Binding-site contacts:
Ligand atom N3B contacts residue MG1 of chain 1.L at 3.2 Å.
Ligand atom O2G contacts residue VAL114 of chain 1.B at 3.5 Å.
Ligand atom O1A contacts residue SER94 of chain 1.B at 2.4 Å (h-bond).
Ligand atom PG contacts residue SER93 of chain 1.B at 3.1 Å.
Ligand atom O2B contacts residue SER90 of chain 1.B at 2.8 Å (h-bond).
Ligand atom O2G contacts residue MG1 of chain 1.L at 2.1 Å.
Ligand atom C5 contacts residue LYS194 of chain 1.B at 3.4 Å.
Ligand atom C6 contacts residue ASP196 of chain 1.B at 3.4 Å.
Ligand atom O1A contacts residue GLY91 of chain 1.B at 3.4 Å.
Ligand atom O2B contacts residue GLY91 of chain 1.B at 2.8 Å (h-bond).
Ligand atom O6 contacts residue ASN242 of chain 1.B at 2.6 Å (h-bond).
Ligand atom O6 contacts residue LYS194 of chain 1.B at 2.7 Å (salt-bridge).
Ligand atom O3G contacts residue THR88 of chain 1.B at 3.1 Å.
Ligand atom O6 contacts residue SER241 of chain 1.B at 3.2 Å.
Ligand atom O2G contacts residue SER93 of chain 1.B at 2.6 Å (h-bond).
Ligand atom N1 contacts residue LYS194 of chain 1.B at 3.5 Å.
Ligand atom N2 contacts residue LYS243 of chain 1.B at 3.3 Å.
Ligand atom N1 contacts residue ASP196 of chain 1.B at 2.4 Å (salt-bridge).
Ligand atom O1B contacts residue VAL114 of chain 1.B at 3.4 Å.
Ligand atom C2 contacts residue LYS243 of chain 1.B at 3.5 Å.
Ligand atom PA contacts residue SER94 of chain 1.B at 3.5 Å.
Ligand atom N2 contacts residue ASP196 of chain 1.B at 2.3 Å (salt-bridge).
Ligand atom O2A contacts residue THR112 of chain 1.B at 2.6 Å (h-bond).
Ligand atom N3B contacts residue SER93 of chain 1.B at 2.6 Å (h-bond).
Ligand atom O1G contacts residue LYS92 of chain 1.B at 3.0 Å.
Ligand atom O4' contacts residue LYS194 of chain 1.B at 3.4 Å.
Ligand atom C6 contacts residue LYS194 of chain 1.B at 3.3 Å.
Ligand atom O6 contacts residue ASP196 of chain 1.B at 3.4 Å (salt-bridge).
Ligand atom N7 contacts residue LYS194 of chain 1.B at 3.5 Å.
Ligand atom N7 contacts residue ASN242 of chain 1.B at 3.2 Å (h-bond).
Ligand atom O2A contacts residue SER93 of chain 1.B at 3.5 Å.
Ligand atom O2B contacts residue GLY89 of chain 1.B at 2.8 Å (h-bond).
Ligand atom PG contacts residue MG1 of chain 1.L at 2.5 Å.
Ligand atom O3A contacts residue GLY91 of chain 1.B at 2.9 Å.
Ligand atom O3G contacts residue GLY89 of chain 1.B at 3.1 Å (h-bond).
Ligand atom O3G contacts residue VAL114 of chain 1.B at 2.9 Å.
Ligand atom C2 contacts residue ASP196 of chain 1.B at 3.2 Å.
Ligand atom C6 contacts residue ASN242 of chain 1.B at 3.5 Å.
Ligand atom N1 contacts residue SER241 of chain 1.B at 3.4 Å (h-bond).
Ligand atom O1G contacts residue MG1 of chain 1.L at 2.3 Å.

Sequence of chain 1.B:
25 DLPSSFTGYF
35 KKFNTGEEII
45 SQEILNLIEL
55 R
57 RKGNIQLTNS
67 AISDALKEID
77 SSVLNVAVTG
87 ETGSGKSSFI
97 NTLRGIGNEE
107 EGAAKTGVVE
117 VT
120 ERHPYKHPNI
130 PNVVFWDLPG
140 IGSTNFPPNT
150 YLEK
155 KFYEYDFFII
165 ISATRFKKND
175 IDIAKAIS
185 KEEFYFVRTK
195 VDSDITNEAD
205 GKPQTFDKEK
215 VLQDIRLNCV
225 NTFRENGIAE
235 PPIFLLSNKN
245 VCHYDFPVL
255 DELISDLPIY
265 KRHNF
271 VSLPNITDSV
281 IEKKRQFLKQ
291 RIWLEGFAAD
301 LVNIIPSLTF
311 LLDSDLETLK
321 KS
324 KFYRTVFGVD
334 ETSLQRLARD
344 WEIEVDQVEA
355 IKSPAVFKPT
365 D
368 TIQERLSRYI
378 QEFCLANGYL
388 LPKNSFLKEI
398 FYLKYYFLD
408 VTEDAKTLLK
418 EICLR

The protein below binds the small molecule below.
Small molecule (SMILES): Nc1nc2c(ncn2[C@@H]2O[C@H](CO[P](=O)(O)O[P](=O)(O)NP(=O)(O)O)[C@@H](O)[C@H]2O)c(=O)[nH]1